A protein and the small-molecule ligand that binds it are described below.
Small molecule (SMILES): CC(=O)N[C@H]1[C@H](O[C@H]2[C@H](O)[C@@H](NC(C)=O)CO[C@@H]2CO)O[C@H](CO)[C@@H](O)[C@@H]1O

Sequence of chain 2.C:
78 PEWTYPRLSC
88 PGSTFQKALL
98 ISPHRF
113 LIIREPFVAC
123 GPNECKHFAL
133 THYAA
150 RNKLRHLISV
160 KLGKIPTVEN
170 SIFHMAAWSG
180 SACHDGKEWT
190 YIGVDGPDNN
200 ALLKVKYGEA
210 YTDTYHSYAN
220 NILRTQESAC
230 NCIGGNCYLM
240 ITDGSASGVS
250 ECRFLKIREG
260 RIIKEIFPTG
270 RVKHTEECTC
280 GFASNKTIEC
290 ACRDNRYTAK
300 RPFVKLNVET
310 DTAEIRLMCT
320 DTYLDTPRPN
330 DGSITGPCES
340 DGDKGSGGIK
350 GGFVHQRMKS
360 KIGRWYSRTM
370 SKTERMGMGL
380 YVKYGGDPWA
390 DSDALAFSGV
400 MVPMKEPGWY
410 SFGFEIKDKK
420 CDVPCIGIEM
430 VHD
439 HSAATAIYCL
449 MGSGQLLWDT

Binding-site contacts:
Ligand atom O6 contacts residue TYR82 of chain 2.C at 4.1 Å.
Ligand atom C1 contacts residue PRO83 of chain 2.C at 3.7 Å (hydrophobic).
Ligand atom C3 contacts residue PRO83 of chain 2.C at 3.8 Å (hydrophobic).
Ligand atom C2 contacts residue ASN284 of chain 2.C at 2.5 Å.
Ligand atom C7 contacts residue PRO83 of chain 2.C at 3.6 Å (hydrophobic).
Ligand atom C5 contacts residue ASN284 of chain 2.C at 3.8 Å.
Ligand atom C5 contacts residue TYR82 of chain 2.C at 4.3 Å (hydrophobic).
Ligand atom C1 contacts residue TYR82 of chain 2.C at 4.5 Å (hydrophobic).
Ligand atom O3 contacts residue PRO83 of chain 2.C at 4.5 Å.
Ligand atom C8 contacts residue ARG84 of chain 2.C at 3.7 Å.
Ligand atom C8 contacts residue PRO83 of chain 2.C at 3.6 Å (hydrophobic).
Ligand atom C8 contacts residue LEU85 of chain 2.C at 3.9 Å (hydrophobic).
Ligand atom C8 contacts residue TYR82 of chain 2.C at 3.7 Å (hydrophobic).
Ligand atom O7 contacts residue ASN284 of chain 2.C at 3.5 Å (h-bond).
Ligand atom N2 contacts residue ASN284 of chain 2.C at 3.0 Å (h-bond).
Ligand atom O5 contacts residue ASN284 of chain 2.C at 2.4 Å (h-bond).
Ligand atom C1 contacts residue ASN284 of chain 2.C at 1.5 Å.
Ligand atom C3 contacts residue ASN284 of chain 2.C at 3.9 Å.
Ligand atom N2 contacts residue PRO83 of chain 2.C at 2.8 Å (h-bond).
Ligand atom C8 contacts residue ARG356 of chain 2.C at 3.9 Å.
Ligand atom C7 contacts residue LEU85 of chain 2.C at 4.4 Å (hydrophobic).
Ligand atom O7 contacts residue TYR82 of chain 2.C at 4.5 Å.
Ligand atom N2 contacts residue ARG84 of chain 2.C at 3.9 Å.
Ligand atom C2 contacts residue PRO83 of chain 2.C at 3.6 Å (hydrophobic).
Ligand atom C7 contacts residue ASN284 of chain 2.C at 3.4 Å.
Ligand atom C4 contacts residue ASN284 of chain 2.C at 4.3 Å.
Ligand atom O3 contacts residue ARG84 of chain 2.C at 4.5 Å.
Ligand atom C8 contacts residue ASN284 of chain 2.C at 4.4 Å.
Ligand atom C7 contacts residue ARG84 of chain 2.C at 4.4 Å.